A small-molecule ligand and the protein it binds are described below.
Small molecule (SMILES): N#Cc1ccc2ncc(-c3ncc4c(n3)n(C3CCOCC3)c(=O)n4CCO)n2c1

Binding-site contacts:
Ligand atom C13 contacts residue GLY94 of chain 1.C at 3.9 Å.
Ligand atom C2 contacts residue LEU142 of chain 1.C at 3.6 Å (hydrophobic).
Ligand atom O24 contacts residue GLY94 of chain 1.C at 3.9 Å.
Ligand atom C16 contacts residue LEU14 of chain 1.C at 3.4 Å (hydrophobic).
Ligand atom C4 contacts residue LEU142 of chain 1.C at 3.6 Å (hydrophobic).
Ligand atom C27 contacts residue LYS16 of chain 1.C at 3.5 Å.
Ligand atom C26 contacts residue GLY15 of chain 1.C at 3.7 Å.
Ligand atom C23 contacts residue ASP98 of chain 1.C at 3.4 Å.
Ligand atom C27 contacts residue VAL22 of chain 1.C at 3.8 Å (hydrophobic).
Ligand atom N1 contacts residue LEU142 of chain 1.C at 3.5 Å.
Ligand atom C4 contacts residue ALA39 of chain 1.C at 3.3 Å (hydrophobic).
Ligand atom N18 contacts residue LEU14 of chain 1.C at 3.0 Å (h-bond).
Ligand atom O24 contacts residue CYS95 of chain 1.C at 2.9 Å (h-bond).
Ligand atom C10 contacts residue MET88 of chain 1.C at 3.8 Å (hydrophobic).
Ligand atom O24 contacts residue ASP98 of chain 1.C at 3.2 Å (salt-bridge).
Ligand atom C15 contacts residue LEU14 of chain 1.C at 3.1 Å (hydrophobic).
Ligand atom C6 contacts residue VAL70 of chain 1.C at 3.9 Å (hydrophobic).
Ligand atom C22 contacts residue LEU14 of chain 1.C at 3.6 Å (hydrophobic).
Ligand atom N9 contacts residue LEU91 of chain 1.C at 2.9 Å (h-bond).
Ligand atom C6 contacts residue MET88 of chain 1.C at 3.8 Å (hydrophobic).
Ligand atom C8 contacts residue LEU91 of chain 1.C at 3.2 Å (hydrophobic).
Ligand atom C7 contacts residue LEU142 of chain 1.C at 3.9 Å (hydrophobic).
Ligand atom O21 contacts residue LEU14 of chain 1.C at 3.8 Å.
Ligand atom N20 contacts residue LEU14 of chain 1.C at 3.5 Å (h-bond).
Ligand atom N11 contacts residue MET88 of chain 1.C at 3.8 Å.
Ligand atom N9 contacts residue TYR90 of chain 1.C at 3.6 Å.
Ligand atom C3 contacts residue LEU142 of chain 1.C at 3.5 Å (hydrophobic).
Ligand atom C22 contacts residue ASP98 of chain 1.C at 3.8 Å.
Ligand atom C13 contacts residue LEU14 of chain 1.C at 3.7 Å (hydrophobic).
Ligand atom C5 contacts residue LEU142 of chain 1.C at 3.6 Å (hydrophobic).
Ligand atom N17 contacts residue LEU142 of chain 1.C at 3.6 Å.
Ligand atom C6 contacts residue LEU142 of chain 1.C at 3.6 Å (hydrophobic).
Ligand atom C6 contacts residue ALA39 of chain 1.C at 3.8 Å (hydrophobic).
Ligand atom C4 contacts residue GLU89 of chain 1.C at 3.1 Å.
Ligand atom C8 contacts residue TYR90 of chain 1.C at 3.7 Å (hydrophobic).
Ligand atom C27 contacts residue GLY17 of chain 1.C at 3.3 Å.
Ligand atom C19 contacts residue LEU14 of chain 1.C at 3.2 Å (hydrophobic).
Ligand atom C2 contacts residue ALA39 of chain 1.C at 3.6 Å (hydrophobic).
Ligand atom C12 contacts residue LEU142 of chain 1.C at 3.8 Å (hydrophobic).
Ligand atom N14 contacts residue GLY94 of chain 1.C at 3.7 Å.

Sequence of chain 1.C:
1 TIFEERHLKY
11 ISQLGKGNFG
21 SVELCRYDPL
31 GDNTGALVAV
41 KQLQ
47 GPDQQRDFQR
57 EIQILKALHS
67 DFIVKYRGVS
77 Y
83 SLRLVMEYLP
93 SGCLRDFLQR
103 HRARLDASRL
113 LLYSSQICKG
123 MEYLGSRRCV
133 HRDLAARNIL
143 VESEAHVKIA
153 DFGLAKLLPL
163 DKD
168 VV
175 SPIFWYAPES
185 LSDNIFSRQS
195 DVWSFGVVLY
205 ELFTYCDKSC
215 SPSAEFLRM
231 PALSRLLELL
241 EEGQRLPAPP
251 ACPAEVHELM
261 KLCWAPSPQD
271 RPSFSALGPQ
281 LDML